Sequence of chain 1.C:
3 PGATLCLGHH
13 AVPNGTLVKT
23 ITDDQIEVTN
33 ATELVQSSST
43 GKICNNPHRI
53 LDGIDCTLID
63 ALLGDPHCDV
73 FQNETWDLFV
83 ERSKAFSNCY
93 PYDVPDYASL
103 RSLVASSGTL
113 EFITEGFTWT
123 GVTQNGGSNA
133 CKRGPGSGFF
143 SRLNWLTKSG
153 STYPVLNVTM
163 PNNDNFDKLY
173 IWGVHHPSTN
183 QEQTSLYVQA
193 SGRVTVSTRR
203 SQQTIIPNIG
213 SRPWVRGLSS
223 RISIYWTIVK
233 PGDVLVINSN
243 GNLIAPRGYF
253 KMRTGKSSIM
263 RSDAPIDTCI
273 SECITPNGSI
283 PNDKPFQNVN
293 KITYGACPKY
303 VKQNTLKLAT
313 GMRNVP

Binding-site contacts:
Ligand atom C2 contacts residue SER213 of chain 1.E at 4.1 Å.
Ligand atom C1 contacts residue SER213 of chain 1.E at 4.0 Å.
Ligand atom O6 contacts residue THR161 of chain 1.C at 3.2 Å.
Ligand atom C8 contacts residue VAL236 of chain 1.C at 4.3 Å (hydrophobic).
Ligand atom C8 contacts residue THR161 of chain 1.C at 4.0 Å.
Ligand atom C3 contacts residue ASN159 of chain 1.C at 3.8 Å.
Ligand atom C7 contacts residue ASN159 of chain 1.C at 3.5 Å.
Ligand atom N2 contacts residue SER213 of chain 1.E at 3.2 Å (h-bond).
Ligand atom C7 contacts residue SER213 of chain 1.E at 3.9 Å.
Ligand atom O7 contacts residue ASN159 of chain 1.C at 3.6 Å (h-bond).
Ligand atom N2 contacts residue TRP216 of chain 1.E at 4.3 Å.
Ligand atom O7 contacts residue PRO215 of chain 1.E at 3.6 Å.
Ligand atom C4 contacts residue ASN159 of chain 1.C at 4.2 Å.
Ligand atom N2 contacts residue ASN159 of chain 1.C at 2.9 Å (h-bond).
Ligand atom C7 contacts residue TRP216 of chain 1.E at 3.9 Å (hydrophobic).
Ligand atom O3 contacts residue TRP216 of chain 1.E at 3.9 Å.
Ligand atom O5 contacts residue ASN159 of chain 1.C at 2.3 Å (h-bond).
Ligand atom O7 contacts residue ARG214 of chain 1.E at 4.1 Å.
Ligand atom C2 contacts residue TRP216 of chain 1.E at 4.0 Å (hydrophobic).
Ligand atom C4 contacts residue TRP216 of chain 1.E at 4.0 Å (hydrophobic).
Ligand atom C6 contacts residue THR161 of chain 1.C at 3.7 Å.
Ligand atom O7 contacts residue TRP216 of chain 1.E at 2.9 Å (h-bond).
Ligand atom C2 contacts residue ASN159 of chain 1.C at 2.5 Å.
Ligand atom C8 contacts residue SER213 of chain 1.E at 3.7 Å.
Ligand atom C3 contacts residue TRP216 of chain 1.E at 4.5 Å (hydrophobic).
Ligand atom C1 contacts residue ASN159 of chain 1.C at 1.4 Å.
Ligand atom C5 contacts residue ASN159 of chain 1.C at 3.6 Å.

Sequence of chain 1.E:
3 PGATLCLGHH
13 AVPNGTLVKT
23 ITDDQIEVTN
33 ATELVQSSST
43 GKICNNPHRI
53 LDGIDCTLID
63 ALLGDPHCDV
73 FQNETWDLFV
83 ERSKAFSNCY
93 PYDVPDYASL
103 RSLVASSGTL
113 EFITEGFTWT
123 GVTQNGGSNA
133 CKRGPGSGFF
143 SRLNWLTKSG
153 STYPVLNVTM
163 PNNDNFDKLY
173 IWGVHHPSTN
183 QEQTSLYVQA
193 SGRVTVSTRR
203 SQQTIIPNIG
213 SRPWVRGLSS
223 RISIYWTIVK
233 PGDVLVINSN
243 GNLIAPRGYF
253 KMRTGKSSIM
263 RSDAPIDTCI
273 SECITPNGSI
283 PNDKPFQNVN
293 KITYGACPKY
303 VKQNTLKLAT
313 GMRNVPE

A protein and the small-molecule ligand that binds it are described below.
Small molecule (SMILES): CC(=O)N[C@H]1[C@H](O[C@H]2[C@H](O)[C@@H](NC(C)=O)CO[C@@H]2CO)O[C@H](CO)[C@@H](O)[C@@H]1O